Binding-site contacts:
Ligand atom C10 contacts residue THR41 of chain 1.L at 3.6 Å.
Ligand atom C11 contacts residue THR41 of chain 1.L at 3.2 Å.
Ligand atom C11 contacts residue ALA50 of chain 1.L at 3.7 Å (hydrophobic).
Ligand atom O1A contacts residue HIS52 of chain 1.L at 3.2 Å (h-bond).
Ligand atom C7 contacts residue ALA43 of chain 1.L at 4.2 Å (hydrophobic).
Ligand atom C5 contacts residue THR41 of chain 1.L at 4.0 Å.
Ligand atom N5 contacts residue THR41 of chain 1.L at 2.9 Å (h-bond).
Ligand atom O9 contacts residue ARG105 of chain 1.K at 3.2 Å (salt-bridge).
Ligand atom N5 contacts residue ALA43 of chain 1.L at 4.2 Å.
Ligand atom O8 contacts residue VAL42 of chain 1.L at 4.1 Å.
Ligand atom O10 contacts residue ALA43 of chain 1.L at 3.3 Å.
Ligand atom O7 contacts residue SER44 of chain 1.L at 3.9 Å.
Ligand atom C7 contacts residue THR41 of chain 1.L at 4.0 Å.
Ligand atom C6 contacts residue THR41 of chain 1.L at 3.9 Å.
Ligand atom C9 contacts residue VAL42 of chain 1.L at 2.8 Å (hydrophobic).
Ligand atom C4 contacts residue HIS52 of chain 1.L at 4.2 Å.
Ligand atom O4 contacts residue ALA50 of chain 1.L at 2.7 Å (h-bond).
Ligand atom C9 contacts residue ARG105 of chain 1.K at 3.4 Å.
Ligand atom C7 contacts residue VAL42 of chain 1.L at 3.2 Å (hydrophobic).
Ligand atom O8 contacts residue THR41 of chain 1.L at 3.4 Å.
Ligand atom C11 contacts residue HIS100 of chain 1.K at 4.1 Å.
Ligand atom C8 contacts residue VAL42 of chain 1.L at 3.6 Å (hydrophobic).
Ligand atom C10 contacts residue PRO51 of chain 1.L at 4.1 Å (hydrophobic).
Ligand atom C10 contacts residue ALA43 of chain 1.L at 3.7 Å (hydrophobic).
Ligand atom C11 contacts residue VAL42 of chain 1.L at 4.2 Å (hydrophobic).
Ligand atom C10 contacts residue ALA50 of chain 1.L at 3.5 Å (hydrophobic).
Ligand atom C11 contacts residue ALA43 of chain 1.L at 3.6 Å (hydrophobic).
Ligand atom C1 contacts residue HIS52 of chain 1.L at 3.4 Å.
Ligand atom O7 contacts residue ALA43 of chain 1.L at 3.5 Å.
Ligand atom N5 contacts residue ALA50 of chain 1.L at 3.7 Å.
Ligand atom C11 contacts residue ASP49 of chain 1.L at 3.8 Å.
Ligand atom O10 contacts residue ASP49 of chain 1.L at 4.0 Å.
Ligand atom O1B contacts residue HIS52 of chain 1.L at 3.0 Å (h-bond).
Ligand atom O9 contacts residue VAL42 of chain 1.L at 4.1 Å.
Ligand atom O7 contacts residue VAL42 of chain 1.L at 3.0 Å (h-bond).
Ligand atom O1A contacts residue THR41 of chain 1.L at 3.7 Å.
Ligand atom C11 contacts residue PRO51 of chain 1.L at 3.6 Å (hydrophobic).
Ligand atom O10 contacts residue ASN48 of chain 1.L at 3.3 Å (h-bond).
Ligand atom C4 contacts residue ALA50 of chain 1.L at 3.7 Å (hydrophobic).
Ligand atom O10 contacts residue ALA50 of chain 1.L at 3.1 Å (h-bond).

Sequence of chain 1.K:
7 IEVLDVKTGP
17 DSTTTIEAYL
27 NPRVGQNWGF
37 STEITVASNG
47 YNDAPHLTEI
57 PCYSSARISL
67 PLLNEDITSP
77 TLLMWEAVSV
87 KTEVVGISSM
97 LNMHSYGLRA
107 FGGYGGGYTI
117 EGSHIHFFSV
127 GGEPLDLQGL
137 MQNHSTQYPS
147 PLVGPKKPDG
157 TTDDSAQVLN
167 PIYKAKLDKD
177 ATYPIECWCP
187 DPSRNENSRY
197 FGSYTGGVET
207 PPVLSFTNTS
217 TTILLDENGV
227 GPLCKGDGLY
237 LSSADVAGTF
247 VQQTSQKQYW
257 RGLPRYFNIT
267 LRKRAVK

Sequence of chain 1.L:
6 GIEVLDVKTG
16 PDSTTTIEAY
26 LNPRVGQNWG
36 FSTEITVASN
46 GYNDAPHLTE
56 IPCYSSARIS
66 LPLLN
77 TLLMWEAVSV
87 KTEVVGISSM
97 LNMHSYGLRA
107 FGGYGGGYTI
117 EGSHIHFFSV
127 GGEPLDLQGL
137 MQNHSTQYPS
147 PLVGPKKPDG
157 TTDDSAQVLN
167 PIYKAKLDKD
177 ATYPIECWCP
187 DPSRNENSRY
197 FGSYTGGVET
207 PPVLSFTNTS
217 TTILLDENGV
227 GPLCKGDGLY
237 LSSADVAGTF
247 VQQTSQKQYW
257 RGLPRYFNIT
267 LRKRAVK

This protein binds this small molecule.
Small molecule (SMILES): CC(=O)N[C@H]1[C@H]([C@H](O)[C@H](O)CO)O[C@@](O)(C(=O)O)C[C@@H]1O